The small molecule below binds the protein below.
Small molecule (SMILES): NC(=[NH2+])NCCC[C@H](NC(=O)[C@@H]1CCCN1C(=O)[C@H](N)Cc1ccccc1)[C@H](O)CCl

Binding-site contacts:
Ligand atom CA2 contacts residue HIS43 of chain 1.B at 3.5 Å.
Ligand atom CA2 contacts residue SER226 of chain 1.B at 3.7 Å.
Ligand atom CA contacts residue GLY228 of chain 1.B at 3.4 Å.
Ligand atom N2 contacts residue SER226 of chain 1.B at 2.9 Å (h-bond).
Ligand atom CG2 contacts residue CYS201 of chain 1.B at 3.6 Å (hydrophobic).
Ligand atom CZ contacts residue GLU94 of chain 1.B at 3.6 Å.
Ligand atom CE1 contacts residue TYR47 of chain 1.B at 3.6 Å (hydrophobic).
Ligand atom NH1 contacts residue ALA200 of chain 1.B at 3.3 Å (h-bond).
Ligand atom CB1 contacts residue HIS43 of chain 1.B at 3.5 Å.
Ligand atom CG1 contacts residue TYR47 of chain 1.B at 3.5 Å (hydrophobic).
Ligand atom C1 contacts residue HIS43 of chain 1.B at 3.7 Å.
Ligand atom O contacts residue GLY228 of chain 1.B at 3.0 Å (h-bond).
Ligand atom NH1 contacts residue GLY238 of chain 1.B at 3.5 Å.
Ligand atom C contacts residue GLY228 of chain 1.B at 3.7 Å.
Ligand atom O2 contacts residue SER205 of chain 1.B at 2.4 Å (h-bond).
Ligand atom CB2 contacts residue SER205 of chain 1.B at 2.7 Å.
Ligand atom C2 contacts residue HIS43 of chain 1.B at 2.6 Å.
Ligand atom CG2 contacts residue GLU202 of chain 1.B at 3.5 Å.
Ligand atom C3 contacts residue HIS43 of chain 1.B at 1.5 Å.
Ligand atom O contacts residue TRP227 of chain 1.B at 3.4 Å.
Ligand atom NH1 contacts residue TRP227 of chain 1.B at 3.7 Å.
Ligand atom NE contacts residue GLY228 of chain 1.B at 3.7 Å.
Ligand atom CD3 contacts residue CYS201 of chain 1.B at 3.6 Å (hydrophobic).
Ligand atom NH2 contacts residue ALA200 of chain 1.B at 3.1 Å (h-bond).
Ligand atom NH1 contacts residue ASP199 of chain 1.B at 2.8 Å (salt-bridge).
Ligand atom O1 contacts residue GLU202 of chain 1.B at 3.6 Å (salt-bridge).
Ligand atom C2 contacts residue SER205 of chain 1.B at 1.4 Å.
Ligand atom N contacts residue GLY228 of chain 1.B at 2.7 Å (h-bond).
Ligand atom CE2 contacts residue LEU96 of chain 1.B at 3.7 Å (hydrophobic).
Ligand atom CA2 contacts residue SER205 of chain 1.B at 2.4 Å.
Ligand atom NH2 contacts residue ASP199 of chain 1.B at 2.7 Å (salt-bridge).
Ligand atom CZ1 contacts residue ASP199 of chain 1.B at 3.5 Å.
Ligand atom CZ1 contacts residue ALA200 of chain 1.B at 3.2 Å (hydrophobic).
Ligand atom N2 contacts residue HIS43 of chain 1.B at 3.2 Å (h-bond).
Ligand atom NH2 contacts residue GLY230 of chain 1.B at 2.8 Å (h-bond).
Ligand atom O2 contacts residue GLY203 of chain 1.B at 3.2 Å (h-bond).
Ligand atom CB contacts residue GLY228 of chain 1.B at 3.2 Å.
Ligand atom CB2 contacts residue CYS201 of chain 1.B at 3.5 Å (hydrophobic).
Ligand atom N2 contacts residue SER205 of chain 1.B at 3.1 Å (h-bond).
Ligand atom C3 contacts residue SER205 of chain 1.B at 2.4 Å.

Sequence of chain 1.B:
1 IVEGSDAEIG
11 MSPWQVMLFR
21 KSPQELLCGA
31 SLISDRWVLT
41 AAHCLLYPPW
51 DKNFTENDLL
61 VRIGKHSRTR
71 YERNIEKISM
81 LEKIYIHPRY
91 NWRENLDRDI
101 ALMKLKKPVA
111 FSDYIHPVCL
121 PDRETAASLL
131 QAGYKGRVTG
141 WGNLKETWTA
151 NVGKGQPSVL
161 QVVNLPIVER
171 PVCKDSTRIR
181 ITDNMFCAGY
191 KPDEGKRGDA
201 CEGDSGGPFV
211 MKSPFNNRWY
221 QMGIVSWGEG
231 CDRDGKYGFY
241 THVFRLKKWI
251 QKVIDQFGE